Sequence of chain 1.C:
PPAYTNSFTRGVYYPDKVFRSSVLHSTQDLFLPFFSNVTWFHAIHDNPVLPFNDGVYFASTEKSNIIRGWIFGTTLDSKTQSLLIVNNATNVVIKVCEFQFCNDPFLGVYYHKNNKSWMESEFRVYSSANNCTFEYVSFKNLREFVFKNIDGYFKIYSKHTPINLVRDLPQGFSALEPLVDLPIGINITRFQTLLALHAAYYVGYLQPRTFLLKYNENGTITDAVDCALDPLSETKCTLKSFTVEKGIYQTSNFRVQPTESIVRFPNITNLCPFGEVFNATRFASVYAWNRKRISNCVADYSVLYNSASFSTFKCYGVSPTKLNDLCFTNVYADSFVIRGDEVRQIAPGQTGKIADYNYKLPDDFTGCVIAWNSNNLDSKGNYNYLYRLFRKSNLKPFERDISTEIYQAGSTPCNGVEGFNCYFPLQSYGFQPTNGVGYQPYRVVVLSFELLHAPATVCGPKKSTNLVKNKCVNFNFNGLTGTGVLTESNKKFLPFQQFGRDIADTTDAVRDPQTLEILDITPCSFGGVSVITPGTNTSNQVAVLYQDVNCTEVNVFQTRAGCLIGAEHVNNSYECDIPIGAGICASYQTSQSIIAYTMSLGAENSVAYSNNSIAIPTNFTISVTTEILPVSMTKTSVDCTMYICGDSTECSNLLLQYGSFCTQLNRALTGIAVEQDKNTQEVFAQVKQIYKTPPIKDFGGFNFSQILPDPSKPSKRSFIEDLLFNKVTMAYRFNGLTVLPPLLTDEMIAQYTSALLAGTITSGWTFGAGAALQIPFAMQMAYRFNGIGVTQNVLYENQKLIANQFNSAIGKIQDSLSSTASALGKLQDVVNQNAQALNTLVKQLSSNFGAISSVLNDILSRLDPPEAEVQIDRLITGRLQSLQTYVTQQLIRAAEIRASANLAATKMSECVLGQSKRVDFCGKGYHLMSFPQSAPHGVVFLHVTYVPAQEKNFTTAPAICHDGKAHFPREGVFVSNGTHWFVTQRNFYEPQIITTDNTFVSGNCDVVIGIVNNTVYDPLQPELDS

Binding-site contacts:
Ligand atom C2 contacts residue ASN801 of chain 1.C at 2.4 Å.
Ligand atom O6 contacts residue ASN801 of chain 1.C at 4.4 Å.
Ligand atom O5 contacts residue GLN804 of chain 1.C at 4.5 Å.
Ligand atom C1 contacts residue ASN801 of chain 1.C at 1.4 Å.
Ligand atom C6 contacts residue SER803 of chain 1.C at 4.5 Å.
Ligand atom C5 contacts residue SER803 of chain 1.C at 3.6 Å.
Ligand atom O5 contacts residue SER803 of chain 1.C at 3.5 Å (h-bond).
Ligand atom C1 contacts residue SER803 of chain 1.C at 3.2 Å.
Ligand atom C8 contacts residue ASN801 of chain 1.C at 4.2 Å.
Ligand atom C7 contacts residue ASN801 of chain 1.C at 3.0 Å.
Ligand atom C3 contacts residue ASN801 of chain 1.C at 3.8 Å.
Ligand atom O5 contacts residue ASN801 of chain 1.C at 2.3 Å (h-bond).
Ligand atom C4 contacts residue ASN801 of chain 1.C at 4.2 Å.
Ligand atom O7 contacts residue ASN801 of chain 1.C at 2.5 Å (h-bond).
Ligand atom O6 contacts residue GLN804 of chain 1.C at 2.7 Å (h-bond).
Ligand atom C2 contacts residue SER803 of chain 1.C at 4.3 Å.
Ligand atom C5 contacts residue ASN801 of chain 1.C at 3.6 Å.
Ligand atom N2 contacts residue ASN801 of chain 1.C at 2.9 Å (h-bond).
Ligand atom C6 contacts residue GLN804 of chain 1.C at 3.8 Å.
Ligand atom C3 contacts residue SER803 of chain 1.C at 4.5 Å.

The protein below binds the small molecule below.
Small molecule (SMILES): CC(=O)N[C@H]1[C@H](O[C@H]2[C@H](O)[C@@H](NC(C)=O)CO[C@@H]2CO)O[C@H](CO)[C@@H](O)[C@@H]1O